Binding-site contacts:
Ligand atom C6 contacts residue GLU216 of chain 1.C at 3.2 Å.
Ligand atom O7 contacts residue GLU152 of chain 1.C at 3.5 Å (salt-bridge).
Ligand atom O5 contacts residue ILE154 of chain 1.C at 3.2 Å (h-bond).
Ligand atom O6 contacts residue GLU153 of chain 1.C at 3.0 Å.
Ligand atom O3 contacts residue LYS212 of chain 1.C at 4.2 Å.
Ligand atom C6 contacts residue ILE154 of chain 1.C at 4.1 Å (hydrophobic).
Ligand atom C5 contacts residue GLU153 of chain 1.C at 4.4 Å.
Ligand atom C2 contacts residue ASN173 of chain 1.C at 2.6 Å.
Ligand atom C1 contacts residue GLU152 of chain 1.C at 3.8 Å.
Ligand atom C5 contacts residue ILE154 of chain 1.C at 4.2 Å (hydrophobic).
Ligand atom C4 contacts residue LYS212 of chain 1.C at 4.0 Å.
Ligand atom C4 contacts residue ASN173 of chain 1.C at 4.3 Å.
Ligand atom O4 contacts residue LYS212 of chain 1.C at 2.9 Å (salt-bridge).
Ligand atom N2 contacts residue ASN173 of chain 1.C at 3.0 Å (h-bond).
Ligand atom C1 contacts residue GLU153 of chain 1.C at 4.0 Å.
Ligand atom C8 contacts residue ASN173 of chain 1.C at 4.5 Å.
Ligand atom O7 contacts residue ASN173 of chain 1.C at 3.0 Å (h-bond).
Ligand atom O6 contacts residue ILE154 of chain 1.C at 3.4 Å (h-bond).
Ligand atom O5 contacts residue ASN173 of chain 1.C at 2.4 Å (h-bond).
Ligand atom C1 contacts residue ASN173 of chain 1.C at 1.4 Å.
Ligand atom C6 contacts residue LYS212 of chain 1.C at 4.0 Å.
Ligand atom C2 contacts residue GLU152 of chain 1.C at 4.2 Å.
Ligand atom C5 contacts residue LYS212 of chain 1.C at 4.1 Å.
Ligand atom C3 contacts residue ASN173 of chain 1.C at 3.9 Å.
Ligand atom C6 contacts residue GLU153 of chain 1.C at 4.2 Å.
Ligand atom O5 contacts residue GLU153 of chain 1.C at 3.3 Å.
Ligand atom O6 contacts residue GLU216 of chain 1.C at 2.5 Å (salt-bridge).
Ligand atom C8 contacts residue GLU174 of chain 1.C at 3.6 Å.
Ligand atom O4 contacts residue GLU215 of chain 1.C at 4.3 Å.
Ligand atom C7 contacts residue ASN173 of chain 1.C at 3.2 Å.
Ligand atom C5 contacts residue ASN173 of chain 1.C at 3.7 Å.
Ligand atom C1 contacts residue ILE154 of chain 1.C at 4.0 Å (hydrophobic).
Ligand atom C3 contacts residue LYS212 of chain 1.C at 4.0 Å.
Ligand atom O5 contacts residue GLU152 of chain 1.C at 4.2 Å.

Sequence of chain 1.C:
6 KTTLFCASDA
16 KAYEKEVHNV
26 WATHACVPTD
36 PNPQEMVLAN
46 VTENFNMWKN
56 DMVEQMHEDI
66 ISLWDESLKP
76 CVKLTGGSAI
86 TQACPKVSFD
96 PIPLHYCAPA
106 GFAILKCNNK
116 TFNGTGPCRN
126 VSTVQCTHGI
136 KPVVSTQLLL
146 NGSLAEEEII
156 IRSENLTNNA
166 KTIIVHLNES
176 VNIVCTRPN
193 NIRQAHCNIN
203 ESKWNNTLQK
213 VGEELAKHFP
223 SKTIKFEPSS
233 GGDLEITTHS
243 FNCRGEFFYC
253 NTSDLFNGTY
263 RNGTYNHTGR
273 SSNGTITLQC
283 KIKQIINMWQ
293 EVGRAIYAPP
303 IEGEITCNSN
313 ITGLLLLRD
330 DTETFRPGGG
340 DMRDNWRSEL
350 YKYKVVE

The protein below binds the small molecule below.
Small molecule (SMILES): CC(=O)N[C@@H]1[C@@H](O)[C@H](O)[C@@H](CO)O[C@H]1O